A protein and the small-molecule ligand that binds it are described below.
Small molecule (SMILES): Nc1ncnc2c1ncn2[C@H]1C[C@H](O)[C@@H](COP(=O)(O)O)O1

Sequence of chain 1.OA:
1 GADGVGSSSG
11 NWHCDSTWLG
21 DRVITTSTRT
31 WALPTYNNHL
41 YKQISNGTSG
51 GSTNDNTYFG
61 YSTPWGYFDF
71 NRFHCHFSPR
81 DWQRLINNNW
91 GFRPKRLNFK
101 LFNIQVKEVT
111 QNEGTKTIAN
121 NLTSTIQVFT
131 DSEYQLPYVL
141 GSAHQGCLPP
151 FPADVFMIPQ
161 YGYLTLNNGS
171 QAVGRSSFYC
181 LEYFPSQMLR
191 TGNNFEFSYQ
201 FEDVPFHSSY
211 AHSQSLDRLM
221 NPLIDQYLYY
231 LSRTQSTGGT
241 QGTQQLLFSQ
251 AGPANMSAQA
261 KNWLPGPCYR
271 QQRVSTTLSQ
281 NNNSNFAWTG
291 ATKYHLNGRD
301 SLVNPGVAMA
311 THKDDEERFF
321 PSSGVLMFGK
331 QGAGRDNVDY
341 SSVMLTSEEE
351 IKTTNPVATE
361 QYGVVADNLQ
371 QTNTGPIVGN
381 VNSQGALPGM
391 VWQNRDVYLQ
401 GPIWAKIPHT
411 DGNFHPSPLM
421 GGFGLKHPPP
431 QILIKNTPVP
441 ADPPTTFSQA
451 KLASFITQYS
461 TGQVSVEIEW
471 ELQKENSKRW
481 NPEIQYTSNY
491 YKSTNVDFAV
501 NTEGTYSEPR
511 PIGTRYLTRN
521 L

Binding-site contacts:
Ligand atom C5 contacts residue HIS415 of chain 1.CA at 4.3 Å.
Ligand atom C4 contacts residue PRO416 of chain 1.CA at 4.0 Å (hydrophobic).
Ligand atom C8 contacts residue HIS415 of chain 1.CA at 3.3 Å.
Ligand atom C5 contacts residue PRO205 of chain 1.CA at 4.2 Å (hydrophobic).
Ligand atom C5' contacts residue DC1 of chain 1.MD at 3.8 Å.
Ligand atom C6 contacts residue PRO205 of chain 1.CA at 3.9 Å (hydrophobic).
Ligand atom O4' contacts residue DC1 of chain 1.MD at 4.2 Å.
Ligand atom P contacts residue DC1 of chain 1.MD at 1.6 Å.
Ligand atom N6 contacts residue PRO205 of chain 1.CA at 4.2 Å.
Ligand atom N6 contacts residue ASN394 of chain 1.CA at 4.3 Å.
Ligand atom N7 contacts residue HIS415 of chain 1.CA at 3.0 Å (h-bond).
Ligand atom O5' contacts residue DC1 of chain 1.MD at 2.5 Å (h-bond).
Ligand atom C6 contacts residue PRO416 of chain 1.CA at 2.9 Å (hydrophobic).
Ligand atom C2 contacts residue PRO416 of chain 1.CA at 4.2 Å (hydrophobic).
Ligand atom N1 contacts residue PRO205 of chain 1.CA at 4.0 Å.
Ligand atom C8 contacts residue PRO416 of chain 1.CA at 4.5 Å (hydrophobic).
Ligand atom N1 contacts residue GLY424 of chain 1.CA at 3.9 Å.
Ligand atom N3 contacts residue PRO205 of chain 1.CA at 4.4 Å.
Ligand atom C2 contacts residue PRO205 of chain 1.CA at 4.0 Å (hydrophobic).
Ligand atom N6 contacts residue PRO416 of chain 1.CA at 2.8 Å (h-bond).
Ligand atom C5 contacts residue PRO416 of chain 1.CA at 3.2 Å (hydrophobic).
Ligand atom OP1 contacts residue DC1 of chain 1.MD at 2.5 Å (h-bond).
Ligand atom N1 contacts residue PRO416 of chain 1.CA at 3.4 Å (h-bond).
Ligand atom N6 contacts residue SER417 of chain 1.CA at 3.5 Å.
Ligand atom OP2 contacts residue DC1 of chain 1.MD at 2.5 Å (h-bond).
Ligand atom N9 contacts residue PRO416 of chain 1.CA at 4.3 Å.
Ligand atom N7 contacts residue PRO416 of chain 1.CA at 3.7 Å.
Ligand atom OP2 contacts residue ASP411 of chain 1.OA at 4.2 Å.
Ligand atom C2' contacts residue PRO416 of chain 1.CA at 4.5 Å (hydrophobic).
Ligand atom C2 contacts residue GLY424 of chain 1.CA at 4.1 Å.
Ligand atom N3 contacts residue PRO416 of chain 1.CA at 4.1 Å.

Sequence of chain 1.CA:
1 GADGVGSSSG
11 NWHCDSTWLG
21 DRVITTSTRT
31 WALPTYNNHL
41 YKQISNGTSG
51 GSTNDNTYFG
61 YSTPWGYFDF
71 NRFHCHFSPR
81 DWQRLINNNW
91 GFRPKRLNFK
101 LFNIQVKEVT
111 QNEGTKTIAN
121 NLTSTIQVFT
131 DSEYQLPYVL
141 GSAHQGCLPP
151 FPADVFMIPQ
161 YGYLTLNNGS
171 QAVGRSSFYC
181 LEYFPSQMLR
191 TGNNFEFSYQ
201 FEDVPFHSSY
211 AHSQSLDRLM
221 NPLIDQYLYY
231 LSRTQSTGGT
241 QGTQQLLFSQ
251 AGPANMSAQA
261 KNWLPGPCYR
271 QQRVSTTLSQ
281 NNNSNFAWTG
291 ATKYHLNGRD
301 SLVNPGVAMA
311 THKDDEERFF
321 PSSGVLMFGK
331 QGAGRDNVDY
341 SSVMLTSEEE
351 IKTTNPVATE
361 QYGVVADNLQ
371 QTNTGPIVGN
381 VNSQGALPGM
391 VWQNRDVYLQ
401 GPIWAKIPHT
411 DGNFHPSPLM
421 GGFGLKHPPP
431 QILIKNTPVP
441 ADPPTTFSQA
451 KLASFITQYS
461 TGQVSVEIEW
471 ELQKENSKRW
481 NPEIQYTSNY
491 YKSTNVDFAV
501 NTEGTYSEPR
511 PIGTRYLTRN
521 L